Sequence of chain 32.E:
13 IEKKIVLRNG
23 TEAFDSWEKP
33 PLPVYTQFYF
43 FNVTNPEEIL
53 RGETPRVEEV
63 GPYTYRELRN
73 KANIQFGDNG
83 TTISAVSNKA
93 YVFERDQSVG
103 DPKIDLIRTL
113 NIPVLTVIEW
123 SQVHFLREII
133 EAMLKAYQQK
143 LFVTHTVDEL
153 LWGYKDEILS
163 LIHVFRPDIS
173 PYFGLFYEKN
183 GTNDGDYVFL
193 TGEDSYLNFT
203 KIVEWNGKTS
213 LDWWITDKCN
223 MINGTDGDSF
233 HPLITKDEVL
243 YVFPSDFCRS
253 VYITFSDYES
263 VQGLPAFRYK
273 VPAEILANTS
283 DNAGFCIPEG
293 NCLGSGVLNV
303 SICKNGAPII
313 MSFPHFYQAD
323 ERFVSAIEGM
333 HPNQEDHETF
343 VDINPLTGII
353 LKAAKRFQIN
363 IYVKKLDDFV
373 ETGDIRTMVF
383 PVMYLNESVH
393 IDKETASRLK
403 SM

This protein binds this small molecule.
Small molecule (SMILES): CC(=O)N[C@H]1[C@H](O[C@H]2[C@H](O)[C@@H](NC(C)=O)CO[C@@H]2CO)O[C@H](CO)[C@@H](O[C@@H]2O[C@H](CO)[C@@H](O)[C@H](O[C@H]3O[C@H](CO)[C@@H](O)[C@H](O)[C@@H]3O)[C@@H]2O)[C@@H]1O

Binding-site contacts:
Ligand atom C8 contacts residue ASN44 of chain 6.E at 4.5 Å.
Ligand atom C5 contacts residue ARG110 of chain 6.E at 4.4 Å.
Ligand atom C8 contacts residue VAL62 of chain 6.E at 3.8 Å (hydrophobic).
Ligand atom O7 contacts residue THR146 of chain 6.E at 3.3 Å.
Ligand atom O7 contacts residue LEU108 of chain 6.E at 3.7 Å.
Ligand atom C2 contacts residue LEU108 of chain 6.E at 3.5 Å (hydrophobic).
Ligand atom C8 contacts residue ILE109 of chain 6.E at 3.8 Å (hydrophobic).
Ligand atom C1 contacts residue LEU108 of chain 6.E at 3.9 Å (hydrophobic).
Ligand atom C6 contacts residue GLU55 of chain 32.E at 3.5 Å.
Ligand atom C7 contacts residue THR146 of chain 6.E at 4.2 Å.
Ligand atom C1 contacts residue ASN44 of chain 6.E at 1.4 Å.
Ligand atom N2 contacts residue LEU108 of chain 6.E at 2.7 Å (h-bond).
Ligand atom C7 contacts residue ASN44 of chain 6.E at 3.4 Å.
Ligand atom O6 contacts residue ARG110 of chain 6.E at 2.9 Å (salt-bridge).
Ligand atom N2 contacts residue ILE109 of chain 6.E at 4.5 Å.
Ligand atom C5 contacts residue ASN44 of chain 6.E at 3.7 Å.
Ligand atom N2 contacts residue ASN44 of chain 6.E at 2.9 Å (h-bond).
Ligand atom C8 contacts residue LEU108 of chain 6.E at 3.7 Å (hydrophobic).
Ligand atom C7 contacts residue LEU108 of chain 6.E at 3.6 Å (hydrophobic).
Ligand atom C3 contacts residue LEU108 of chain 6.E at 3.5 Å (hydrophobic).
Ligand atom C6 contacts residue ARG110 of chain 6.E at 3.5 Å.
Ligand atom O6 contacts residue GLU55 of chain 32.E at 3.7 Å.
Ligand atom O6 contacts residue VAL45 of chain 6.E at 3.9 Å.
Ligand atom C2 contacts residue ASN44 of chain 6.E at 2.5 Å.
Ligand atom O7 contacts residue ASN44 of chain 6.E at 3.7 Å.
Ligand atom O3 contacts residue LEU108 of chain 6.E at 4.0 Å.
Ligand atom O5 contacts residue ASN44 of chain 6.E at 2.4 Å (h-bond).
Ligand atom C4 contacts residue ASN44 of chain 6.E at 4.3 Å.
Ligand atom C8 contacts residue THR146 of chain 6.E at 4.1 Å.
Ligand atom C3 contacts residue ASN44 of chain 6.E at 3.8 Å.

Sequence of chain 6.E:
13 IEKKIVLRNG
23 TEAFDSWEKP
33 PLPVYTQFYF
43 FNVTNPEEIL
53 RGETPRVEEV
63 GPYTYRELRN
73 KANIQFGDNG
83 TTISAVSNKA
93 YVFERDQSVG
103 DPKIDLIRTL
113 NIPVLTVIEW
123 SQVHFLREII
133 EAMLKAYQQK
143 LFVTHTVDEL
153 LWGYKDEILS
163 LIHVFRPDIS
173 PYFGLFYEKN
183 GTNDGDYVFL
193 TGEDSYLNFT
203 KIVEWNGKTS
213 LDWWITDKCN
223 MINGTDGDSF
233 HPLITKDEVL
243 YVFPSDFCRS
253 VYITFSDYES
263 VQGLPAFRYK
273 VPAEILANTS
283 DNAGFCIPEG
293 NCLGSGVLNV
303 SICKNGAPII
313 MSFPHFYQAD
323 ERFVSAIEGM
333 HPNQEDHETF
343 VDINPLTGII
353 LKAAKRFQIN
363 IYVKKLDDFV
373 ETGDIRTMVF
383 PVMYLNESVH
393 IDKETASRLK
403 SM